A protein and the small-molecule ligand that binds it are described below.
Small molecule (SMILES): CC(=O)N[C@H]1[C@H](O[C@H]2[C@H](O)[C@@H](NC(C)=O)CO[C@@H]2CO)O[C@H](CO)[C@@H](O)[C@@H]1O

Binding-site contacts:
Ligand atom C1 contacts residue GLN580 of chain 1.A at 3.7 Å.
Ligand atom C7 contacts residue ASN331 of chain 1.A at 3.2 Å.
Ligand atom C2 contacts residue ASN331 of chain 1.A at 2.5 Å.
Ligand atom O3 contacts residue GLN580 of chain 1.A at 4.5 Å.
Ligand atom N2 contacts residue ASN331 of chain 1.A at 3.0 Å (h-bond).
Ligand atom C3 contacts residue ASN331 of chain 1.A at 3.8 Å.
Ligand atom C4 contacts residue ASN331 of chain 1.A at 4.2 Å.
Ligand atom O5 contacts residue ASN331 of chain 1.A at 2.3 Å (h-bond).
Ligand atom C3 contacts residue GLN580 of chain 1.A at 3.9 Å.
Ligand atom C2 contacts residue GLN580 of chain 1.A at 3.6 Å.
Ligand atom C1 contacts residue ASN331 of chain 1.A at 1.6 Å.
Ligand atom N2 contacts residue GLN580 of chain 1.A at 2.8 Å (h-bond).
Ligand atom C5 contacts residue ASN331 of chain 1.A at 3.6 Å.
Ligand atom O7 contacts residue ASN331 of chain 1.A at 3.0 Å (h-bond).
Ligand atom C7 contacts residue GLN580 of chain 1.A at 3.6 Å.
Ligand atom C8 contacts residue GLN580 of chain 1.A at 3.6 Å.

Sequence of chain 1.A:
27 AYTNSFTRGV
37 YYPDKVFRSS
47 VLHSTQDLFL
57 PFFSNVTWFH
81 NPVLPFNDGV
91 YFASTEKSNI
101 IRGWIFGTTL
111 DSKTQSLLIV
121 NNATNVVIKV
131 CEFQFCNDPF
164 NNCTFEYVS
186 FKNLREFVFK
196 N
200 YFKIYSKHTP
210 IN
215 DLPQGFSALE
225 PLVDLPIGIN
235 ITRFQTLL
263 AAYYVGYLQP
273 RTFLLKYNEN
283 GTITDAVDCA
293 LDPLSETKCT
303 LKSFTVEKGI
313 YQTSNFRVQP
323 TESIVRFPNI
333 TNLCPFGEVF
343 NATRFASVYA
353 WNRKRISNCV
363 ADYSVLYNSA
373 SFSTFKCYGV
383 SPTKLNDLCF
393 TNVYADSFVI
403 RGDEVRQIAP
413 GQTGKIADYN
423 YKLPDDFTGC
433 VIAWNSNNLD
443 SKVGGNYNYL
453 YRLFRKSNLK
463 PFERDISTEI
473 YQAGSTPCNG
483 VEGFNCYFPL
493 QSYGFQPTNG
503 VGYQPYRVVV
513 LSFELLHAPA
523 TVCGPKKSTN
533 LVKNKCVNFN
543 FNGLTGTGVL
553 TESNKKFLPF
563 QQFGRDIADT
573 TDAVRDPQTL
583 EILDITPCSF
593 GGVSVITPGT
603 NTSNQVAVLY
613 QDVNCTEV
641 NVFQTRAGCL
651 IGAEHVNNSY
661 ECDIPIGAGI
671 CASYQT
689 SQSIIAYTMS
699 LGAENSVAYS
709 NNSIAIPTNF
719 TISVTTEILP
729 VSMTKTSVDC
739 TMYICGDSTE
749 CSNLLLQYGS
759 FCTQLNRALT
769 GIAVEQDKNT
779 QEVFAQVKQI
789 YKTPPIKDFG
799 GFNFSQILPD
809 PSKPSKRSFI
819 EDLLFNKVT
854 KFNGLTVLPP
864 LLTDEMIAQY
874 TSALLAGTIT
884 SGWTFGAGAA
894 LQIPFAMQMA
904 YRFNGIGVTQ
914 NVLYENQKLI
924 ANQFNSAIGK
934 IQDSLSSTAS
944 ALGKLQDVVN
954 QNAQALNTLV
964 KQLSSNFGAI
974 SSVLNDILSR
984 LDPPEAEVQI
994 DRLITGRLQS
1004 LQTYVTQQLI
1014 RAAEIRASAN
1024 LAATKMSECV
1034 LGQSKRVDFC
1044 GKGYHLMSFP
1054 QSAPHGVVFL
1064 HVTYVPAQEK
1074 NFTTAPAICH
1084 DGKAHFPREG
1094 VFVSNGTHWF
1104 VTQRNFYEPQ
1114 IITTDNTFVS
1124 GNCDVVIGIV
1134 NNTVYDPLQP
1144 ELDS